A protein and the small-molecule ligand that binds it are described below.
Small molecule (SMILES): CC(=O)N[C@H]1[C@H](O[C@H]2[C@H](O)[C@@H](NC(C)=O)CO[C@@H]2CO)O[C@H](CO)[C@@H](O)[C@@H]1O

Sequence of chain 1.A:
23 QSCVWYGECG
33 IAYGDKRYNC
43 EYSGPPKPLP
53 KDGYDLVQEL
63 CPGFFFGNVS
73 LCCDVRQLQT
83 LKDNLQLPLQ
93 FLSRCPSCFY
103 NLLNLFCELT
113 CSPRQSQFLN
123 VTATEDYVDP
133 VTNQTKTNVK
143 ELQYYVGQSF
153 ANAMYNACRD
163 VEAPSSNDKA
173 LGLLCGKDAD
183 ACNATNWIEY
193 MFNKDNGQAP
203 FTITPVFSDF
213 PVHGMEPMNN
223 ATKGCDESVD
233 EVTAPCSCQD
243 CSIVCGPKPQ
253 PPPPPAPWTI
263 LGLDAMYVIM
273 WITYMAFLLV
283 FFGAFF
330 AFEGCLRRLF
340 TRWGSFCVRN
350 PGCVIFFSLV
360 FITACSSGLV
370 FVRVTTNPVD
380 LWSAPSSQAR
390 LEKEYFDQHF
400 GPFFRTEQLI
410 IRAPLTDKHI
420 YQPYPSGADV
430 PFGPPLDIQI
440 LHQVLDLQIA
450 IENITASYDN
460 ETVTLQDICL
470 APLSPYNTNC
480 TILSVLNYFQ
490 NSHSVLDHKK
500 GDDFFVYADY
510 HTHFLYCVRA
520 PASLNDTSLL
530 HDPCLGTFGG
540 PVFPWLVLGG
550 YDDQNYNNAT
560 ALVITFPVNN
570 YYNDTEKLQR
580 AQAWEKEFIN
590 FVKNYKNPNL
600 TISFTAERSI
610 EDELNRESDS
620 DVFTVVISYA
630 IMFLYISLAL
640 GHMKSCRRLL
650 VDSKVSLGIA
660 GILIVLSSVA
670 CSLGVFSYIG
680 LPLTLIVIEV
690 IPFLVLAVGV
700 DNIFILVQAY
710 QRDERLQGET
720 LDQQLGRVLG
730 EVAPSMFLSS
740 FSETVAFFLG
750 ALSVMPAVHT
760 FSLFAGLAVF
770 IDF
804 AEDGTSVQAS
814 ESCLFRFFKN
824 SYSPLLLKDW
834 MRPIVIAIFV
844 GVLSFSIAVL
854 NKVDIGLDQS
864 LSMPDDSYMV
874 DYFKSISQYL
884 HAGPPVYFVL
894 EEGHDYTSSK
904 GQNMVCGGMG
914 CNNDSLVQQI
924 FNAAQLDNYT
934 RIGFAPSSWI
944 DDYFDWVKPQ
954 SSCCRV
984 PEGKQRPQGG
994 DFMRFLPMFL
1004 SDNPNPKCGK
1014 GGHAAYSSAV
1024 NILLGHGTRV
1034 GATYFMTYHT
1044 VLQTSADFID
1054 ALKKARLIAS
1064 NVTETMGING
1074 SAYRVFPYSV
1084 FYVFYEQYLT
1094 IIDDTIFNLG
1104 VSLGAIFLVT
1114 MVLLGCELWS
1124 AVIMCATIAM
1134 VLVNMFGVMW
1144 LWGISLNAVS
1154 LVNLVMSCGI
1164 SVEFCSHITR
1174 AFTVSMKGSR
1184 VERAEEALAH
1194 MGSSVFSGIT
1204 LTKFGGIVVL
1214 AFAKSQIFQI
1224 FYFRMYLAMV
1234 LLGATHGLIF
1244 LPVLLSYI

Binding-site contacts:
Ligand atom C5 contacts residue ASN524 of chain 1.A at 3.8 Å.
Ligand atom N2 contacts residue ASN524 of chain 1.A at 3.2 Å (h-bond).
Ligand atom O7 contacts residue LYS1013 of chain 1.A at 3.9 Å.
Ligand atom C1 contacts residue ASN524 of chain 1.A at 1.7 Å.
Ligand atom O5 contacts residue ASN524 of chain 1.A at 2.6 Å (h-bond).
Ligand atom C3 contacts residue ASN524 of chain 1.A at 4.1 Å.
Ligand atom C2 contacts residue ASN524 of chain 1.A at 2.9 Å.
Ligand atom C8 contacts residue HIS530 of chain 1.A at 4.4 Å.
Ligand atom O7 contacts residue ASN524 of chain 1.A at 2.8 Å (h-bond).
Ligand atom C8 contacts residue ASN524 of chain 1.A at 4.4 Å.
Ligand atom O6 contacts residue GLN88 of chain 1.A at 2.8 Å (h-bond).
Ligand atom C7 contacts residue ASN524 of chain 1.A at 3.2 Å.
Ligand atom C6 contacts residue GLN88 of chain 1.A at 3.9 Å.